A small-molecule ligand and the protein it binds are described below.
Small molecule (SMILES): Nc1nccc(-c2c(-c3ccc(F)cc3)ncn2C2CCNCC2)n1

Sequence of chain 1.A:
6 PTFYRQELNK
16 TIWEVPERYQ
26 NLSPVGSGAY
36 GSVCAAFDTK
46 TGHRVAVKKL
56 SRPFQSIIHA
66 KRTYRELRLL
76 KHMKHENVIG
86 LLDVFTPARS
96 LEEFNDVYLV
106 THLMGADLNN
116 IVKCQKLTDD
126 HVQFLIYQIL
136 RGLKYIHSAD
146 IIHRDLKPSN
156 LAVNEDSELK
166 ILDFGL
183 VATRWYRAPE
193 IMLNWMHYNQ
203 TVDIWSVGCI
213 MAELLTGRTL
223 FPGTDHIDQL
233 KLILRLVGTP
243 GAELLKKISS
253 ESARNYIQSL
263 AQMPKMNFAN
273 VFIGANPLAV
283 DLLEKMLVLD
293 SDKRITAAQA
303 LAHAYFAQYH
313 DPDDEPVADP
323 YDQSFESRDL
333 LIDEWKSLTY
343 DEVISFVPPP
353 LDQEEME

Binding-site contacts:
Ligand atom CB3 contacts residue LEU104 of chain 1.A at 3.9 Å (hydrophobic).
Ligand atom ND1 contacts residue LEU167 of chain 1.A at 3.9 Å.
Ligand atom CC1 contacts residue ALA51 of chain 1.A at 3.8 Å (hydrophobic).
Ligand atom CB1 contacts residue THR106 of chain 1.A at 3.9 Å.
Ligand atom CD4 contacts residue VAL38 of chain 1.A at 3.7 Å (hydrophobic).
Ligand atom CD2 contacts residue VAL38 of chain 1.A at 3.8 Å (hydrophobic).
Ligand atom CC6 contacts residue HIS107 of chain 1.A at 3.4 Å.
Ligand atom CC1 contacts residue THR106 of chain 1.A at 3.8 Å.
Ligand atom NC3 contacts residue VAL38 of chain 1.A at 3.9 Å.
Ligand atom CB2 contacts residue THR106 of chain 1.A at 3.5 Å.
Ligand atom CB2 contacts residue LEU104 of chain 1.A at 3.7 Å (hydrophobic).
Ligand atom CC4 contacts residue ALA51 of chain 1.A at 3.6 Å (hydrophobic).
Ligand atom CA2 contacts residue VAL30 of chain 1.A at 3.3 Å (hydrophobic).
Ligand atom CC6 contacts residue THR106 of chain 1.A at 3.8 Å.
Ligand atom CD5 contacts residue LEU167 of chain 1.A at 4.0 Å (hydrophobic).
Ligand atom CA1 contacts residue SER32 of chain 1.A at 3.7 Å.
Ligand atom ND3 contacts residue VAL38 of chain 1.A at 3.6 Å.
Ligand atom FB7 contacts residue LEU104 of chain 1.A at 3.2 Å.
Ligand atom NC5 contacts residue HIS107 of chain 1.A at 3.8 Å.
Ligand atom CA5 contacts residue LEU167 of chain 1.A at 3.9 Å (hydrophobic).
Ligand atom CB2 contacts residue ALA51 of chain 1.A at 3.6 Å (hydrophobic).
Ligand atom NC7 contacts residue MET109 of chain 1.A at 2.7 Å (h-bond).
Ligand atom NC5 contacts residue MET109 of chain 1.A at 2.9 Å (h-bond).
Ligand atom CB3 contacts residue THR106 of chain 1.A at 3.7 Å.
Ligand atom CA1 contacts residue VAL30 of chain 1.A at 3.7 Å (hydrophobic).
Ligand atom NC7 contacts residue LEU108 of chain 1.A at 3.4 Å.
Ligand atom FB7 contacts residue THR106 of chain 1.A at 3.8 Å.
Ligand atom NC7 contacts residue VAL30 of chain 1.A at 3.9 Å.
Ligand atom FB7 contacts residue VAL105 of chain 1.A at 3.5 Å.
Ligand atom NC5 contacts residue ALA51 of chain 1.A at 3.4 Å.
Ligand atom CC6 contacts residue MET109 of chain 1.A at 3.7 Å (hydrophobic).
Ligand atom CC4 contacts residue MET109 of chain 1.A at 3.2 Å (hydrophobic).
Ligand atom CD2 contacts residue GLY33 of chain 1.A at 3.7 Å.
Ligand atom FB7 contacts residue LEU86 of chain 1.A at 3.8 Å.
Ligand atom CD5 contacts residue VAL38 of chain 1.A at 3.9 Å (hydrophobic).
Ligand atom CC6 contacts residue ALA51 of chain 1.A at 3.5 Å (hydrophobic).
Ligand atom ND3 contacts residue GLY33 of chain 1.A at 3.9 Å.
Ligand atom NC5 contacts residue LEU108 of chain 1.A at 3.9 Å.
Ligand atom CB1 contacts residue LYS53 of chain 1.A at 3.9 Å.
Ligand atom CB2 contacts residue LYS53 of chain 1.A at 3.8 Å.